Binding-site contacts:
Ligand atom C3 contacts residue ASN1098 of chain 1.A at 3.8 Å.
Ligand atom C1 contacts residue ASN1098 of chain 1.A at 1.4 Å.
Ligand atom C7 contacts residue ASN1098 of chain 1.A at 3.8 Å.
Ligand atom O7 contacts residue HIS1101 of chain 1.A at 3.0 Å.
Ligand atom O5 contacts residue ASN1098 of chain 1.A at 2.3 Å (h-bond).
Ligand atom O7 contacts residue ASN1098 of chain 1.A at 3.7 Å.
Ligand atom C5 contacts residue ASN1098 of chain 1.A at 3.6 Å.
Ligand atom C8 contacts residue ASN1098 of chain 1.A at 3.7 Å.
Ligand atom N2 contacts residue ASN1098 of chain 1.A at 3.1 Å (h-bond).
Ligand atom C2 contacts residue ASN1098 of chain 1.A at 2.5 Å.
Ligand atom C8 contacts residue HIS1101 of chain 1.A at 3.7 Å.
Ligand atom C4 contacts residue ASN1098 of chain 1.A at 4.2 Å.
Ligand atom C7 contacts residue HIS1101 of chain 1.A at 3.7 Å.
Ligand atom C8 contacts residue THR1100 of chain 1.A at 3.2 Å.

Sequence of chain 1.A:
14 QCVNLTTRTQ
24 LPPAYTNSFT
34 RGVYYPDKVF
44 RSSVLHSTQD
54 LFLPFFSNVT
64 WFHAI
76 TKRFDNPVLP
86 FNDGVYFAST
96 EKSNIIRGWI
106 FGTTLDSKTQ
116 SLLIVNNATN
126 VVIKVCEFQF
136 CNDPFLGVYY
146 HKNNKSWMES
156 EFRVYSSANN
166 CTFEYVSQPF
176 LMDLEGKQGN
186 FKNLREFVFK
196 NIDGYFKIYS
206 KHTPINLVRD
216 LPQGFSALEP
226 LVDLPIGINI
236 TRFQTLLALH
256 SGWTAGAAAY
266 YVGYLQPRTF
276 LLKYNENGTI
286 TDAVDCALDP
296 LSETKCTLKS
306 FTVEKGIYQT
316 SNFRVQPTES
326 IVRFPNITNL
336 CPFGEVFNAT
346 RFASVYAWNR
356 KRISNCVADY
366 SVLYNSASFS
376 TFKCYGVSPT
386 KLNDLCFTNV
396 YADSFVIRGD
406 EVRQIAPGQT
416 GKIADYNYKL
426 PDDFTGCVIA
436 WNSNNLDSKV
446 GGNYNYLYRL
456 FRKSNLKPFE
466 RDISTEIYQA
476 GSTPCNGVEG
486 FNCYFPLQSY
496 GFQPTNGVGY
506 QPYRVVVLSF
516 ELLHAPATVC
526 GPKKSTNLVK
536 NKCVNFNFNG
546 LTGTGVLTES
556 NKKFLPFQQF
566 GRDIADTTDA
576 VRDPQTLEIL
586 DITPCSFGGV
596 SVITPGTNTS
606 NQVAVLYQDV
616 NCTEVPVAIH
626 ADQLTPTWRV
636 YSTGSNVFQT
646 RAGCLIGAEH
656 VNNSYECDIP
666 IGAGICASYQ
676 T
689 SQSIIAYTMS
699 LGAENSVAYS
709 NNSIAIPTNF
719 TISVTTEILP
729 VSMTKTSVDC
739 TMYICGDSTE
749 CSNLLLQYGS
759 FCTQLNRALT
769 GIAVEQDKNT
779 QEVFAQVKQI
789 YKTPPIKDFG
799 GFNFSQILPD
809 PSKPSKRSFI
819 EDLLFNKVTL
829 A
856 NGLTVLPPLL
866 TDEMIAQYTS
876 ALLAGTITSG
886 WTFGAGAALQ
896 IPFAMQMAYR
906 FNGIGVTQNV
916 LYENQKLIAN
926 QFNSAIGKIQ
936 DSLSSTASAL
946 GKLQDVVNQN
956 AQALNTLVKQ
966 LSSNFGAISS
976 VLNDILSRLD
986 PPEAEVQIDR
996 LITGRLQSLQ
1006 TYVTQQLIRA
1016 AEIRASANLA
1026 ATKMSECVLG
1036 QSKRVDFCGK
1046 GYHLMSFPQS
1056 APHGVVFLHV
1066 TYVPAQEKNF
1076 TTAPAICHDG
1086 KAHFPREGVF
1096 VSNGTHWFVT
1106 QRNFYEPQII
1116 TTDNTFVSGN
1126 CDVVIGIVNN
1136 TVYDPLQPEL

This protein binds this small molecule.
Small molecule (SMILES): CC(=O)N[C@@H]1[C@@H](O)[C@H](O)[C@@H](CO)O[C@H]1O